Sequence of chain 3.B:
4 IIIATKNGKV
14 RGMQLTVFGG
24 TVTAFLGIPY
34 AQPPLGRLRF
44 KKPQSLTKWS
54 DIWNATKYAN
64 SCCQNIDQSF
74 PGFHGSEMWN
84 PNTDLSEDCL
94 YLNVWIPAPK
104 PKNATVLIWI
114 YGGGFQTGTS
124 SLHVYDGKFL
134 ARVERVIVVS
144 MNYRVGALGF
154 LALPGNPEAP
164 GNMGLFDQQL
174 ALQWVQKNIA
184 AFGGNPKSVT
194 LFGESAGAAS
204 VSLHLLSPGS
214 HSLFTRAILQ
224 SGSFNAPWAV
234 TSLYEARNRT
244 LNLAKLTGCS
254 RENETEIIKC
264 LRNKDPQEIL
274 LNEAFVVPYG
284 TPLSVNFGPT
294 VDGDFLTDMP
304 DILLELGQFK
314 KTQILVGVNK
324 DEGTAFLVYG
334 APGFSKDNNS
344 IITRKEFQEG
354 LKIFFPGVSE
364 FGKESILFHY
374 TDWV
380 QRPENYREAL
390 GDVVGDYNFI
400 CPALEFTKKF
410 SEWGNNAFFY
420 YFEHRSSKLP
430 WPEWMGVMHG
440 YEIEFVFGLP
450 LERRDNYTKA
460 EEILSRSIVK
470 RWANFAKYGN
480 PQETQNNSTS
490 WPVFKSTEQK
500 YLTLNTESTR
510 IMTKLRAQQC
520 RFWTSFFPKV

Binding-site contacts:
Ligand atom C3 contacts residue TRP231 of chain 3.B at 3.4 Å (hydrophobic).
Ligand atom N contacts residue PHE398 of chain 3.B at 3.6 Å.
Ligand atom O2 contacts residue GLY116 of chain 3.B at 3.1 Å (h-bond).
Ligand atom N contacts residue HIS438 of chain 3.B at 4.0 Å.
Ligand atom P contacts residue GLY117 of chain 3.B at 3.7 Å.
Ligand atom C4 contacts residue TRP231 of chain 3.B at 3.8 Å (hydrophobic).
Ligand atom N contacts residue TRP231 of chain 3.B at 4.2 Å.
Ligand atom C3 contacts residue PHE398 of chain 3.B at 4.3 Å (hydrophobic).
Ligand atom C4 contacts residue VAL288 of chain 3.B at 3.9 Å (hydrophobic).
Ligand atom O3 contacts residue GLY117 of chain 3.B at 4.0 Å.
Ligand atom N contacts residue SER198 of chain 3.B at 2.6 Å (h-bond).
Ligand atom N contacts residue PHE329 of chain 3.B at 4.4 Å.
Ligand atom C3 contacts residue GLY117 of chain 3.B at 4.0 Å.
Ligand atom O3 contacts residue GLY116 of chain 3.B at 3.9 Å.
Ligand atom P contacts residue SER198 of chain 3.B at 1.6 Å.
Ligand atom P contacts residue ALA199 of chain 3.B at 3.6 Å.
Ligand atom O2 contacts residue SER198 of chain 3.B at 2.6 Å (h-bond).
Ligand atom P contacts residue GLY116 of chain 3.B at 4.0 Å.
Ligand atom C3 contacts residue SER198 of chain 3.B at 3.6 Å.
Ligand atom O2 contacts residue ALA199 of chain 3.B at 2.7 Å (h-bond).
Ligand atom C4 contacts residue GLY117 of chain 3.B at 4.2 Å.
Ligand atom O2 contacts residue GLY115 of chain 3.B at 4.1 Å.
Ligand atom C3 contacts residue LEU286 of chain 3.B at 4.5 Å (hydrophobic).
Ligand atom N contacts residue GLY117 of chain 3.B at 4.4 Å.
Ligand atom O2 contacts residue GLY117 of chain 3.B at 2.6 Å (h-bond).
Ligand atom O3 contacts residue SER198 of chain 3.B at 2.6 Å (h-bond).
Ligand atom P contacts residue HIS438 of chain 3.B at 3.6 Å.
Ligand atom O3 contacts residue HIS438 of chain 3.B at 3.1 Å (h-bond).
Ligand atom C4 contacts residue LEU286 of chain 3.B at 3.5 Å (hydrophobic).

This protein binds this small molecule.
Small molecule (SMILES): CCNP(=O)(O)O